A protein and the small-molecule ligand that binds it are described below.
Small molecule (SMILES): N#[N+]C[C@@H]1[C@@H](O)[C@H](O)[C@@H](O)[C@@H]2O[C@H]12

Binding-site contacts:
Ligand atom N1 contacts residue PHE436 of chain 1.B at 3.8 Å.
Ligand atom CAJ contacts residue HIS143 of chain 1.B at 4.0 Å.
Ligand atom CAD contacts residue TYR317 of chain 1.B at 3.5 Å (hydrophobic).
Ligand atom OAE contacts residue GLN42 of chain 1.B at 3.0 Å (h-bond).
Ligand atom OAE contacts residue TRP420 of chain 1.B at 3.0 Å (h-bond).
Ligand atom N1 contacts residue TRP346 of chain 1.B at 3.4 Å.
Ligand atom OAI contacts residue GLU188 of chain 1.B at 3.8 Å.
Ligand atom CAJ contacts residue TRP144 of chain 1.B at 4.0 Å (hydrophobic).
Ligand atom OAF contacts residue GLN42 of chain 1.B at 2.4 Å (h-bond).
Ligand atom CAB contacts residue GLU373 of chain 1.B at 2.8 Å.
Ligand atom OAG contacts residue GLU188 of chain 1.B at 3.7 Å.
Ligand atom OAG contacts residue HIS143 of chain 1.B at 3.2 Å (h-bond).
Ligand atom CAJ contacts residue GLU188 of chain 1.B at 3.8 Å.
Ligand atom CAK contacts residue GLN42 of chain 1.B at 3.6 Å.
Ligand atom OAF contacts residue HIS143 of chain 1.B at 3.1 Å (h-bond).
Ligand atom CAB contacts residue GLU188 of chain 1.B at 3.5 Å.
Ligand atom OAF contacts residue TRP420 of chain 1.B at 3.6 Å.
Ligand atom CAK contacts residue TRP420 of chain 1.B at 3.7 Å (hydrophobic).
Ligand atom CAB contacts residue TYR317 of chain 1.B at 3.9 Å (hydrophobic).
Ligand atom CAH contacts residue TYR317 of chain 1.B at 4.0 Å (hydrophobic).
Ligand atom CAD contacts residue TRP420 of chain 1.B at 3.7 Å (hydrophobic).
Ligand atom OAG contacts residue GLU373 of chain 1.B at 2.8 Å (salt-bridge).
Ligand atom CAC contacts residue TRP420 of chain 1.B at 3.8 Å (hydrophobic).
Ligand atom CAA contacts residue TYR317 of chain 1.B at 3.3 Å (hydrophobic).
Ligand atom CAC contacts residue GLU427 of chain 1.B at 3.5 Å.
Ligand atom OAG contacts residue ASN187 of chain 1.B at 3.0 Å (h-bond).
Ligand atom CAD contacts residue GLU373 of chain 1.B at 3.8 Å.
Ligand atom OAF contacts residue TRP428 of chain 1.B at 2.9 Å (h-bond).
Ligand atom CAC contacts residue TRP428 of chain 1.B at 3.7 Å (hydrophobic).
Ligand atom OAE contacts residue TRP428 of chain 1.B at 3.8 Å.
Ligand atom CAJ contacts residue GLU373 of chain 1.B at 3.3 Å.
Ligand atom CAH contacts residue PHE436 of chain 1.B at 3.6 Å (hydrophobic).
Ligand atom CAK contacts residue TRP428 of chain 1.B at 3.8 Å (hydrophobic).
Ligand atom CAK contacts residue GLU373 of chain 1.B at 3.7 Å.
Ligand atom CAK contacts residue HIS143 of chain 1.B at 4.0 Å.
Ligand atom N1 contacts residue GLU427 of chain 1.B at 2.6 Å (salt-bridge).
Ligand atom CAH contacts residue GLU427 of chain 1.B at 3.2 Å.
Ligand atom OAE contacts residue GLU427 of chain 1.B at 2.5 Å (salt-bridge).
Ligand atom CAA contacts residue GLU373 of chain 1.B at 3.3 Å.
Ligand atom CAD contacts residue GLU427 of chain 1.B at 3.9 Å.

Sequence of chain 1.B:
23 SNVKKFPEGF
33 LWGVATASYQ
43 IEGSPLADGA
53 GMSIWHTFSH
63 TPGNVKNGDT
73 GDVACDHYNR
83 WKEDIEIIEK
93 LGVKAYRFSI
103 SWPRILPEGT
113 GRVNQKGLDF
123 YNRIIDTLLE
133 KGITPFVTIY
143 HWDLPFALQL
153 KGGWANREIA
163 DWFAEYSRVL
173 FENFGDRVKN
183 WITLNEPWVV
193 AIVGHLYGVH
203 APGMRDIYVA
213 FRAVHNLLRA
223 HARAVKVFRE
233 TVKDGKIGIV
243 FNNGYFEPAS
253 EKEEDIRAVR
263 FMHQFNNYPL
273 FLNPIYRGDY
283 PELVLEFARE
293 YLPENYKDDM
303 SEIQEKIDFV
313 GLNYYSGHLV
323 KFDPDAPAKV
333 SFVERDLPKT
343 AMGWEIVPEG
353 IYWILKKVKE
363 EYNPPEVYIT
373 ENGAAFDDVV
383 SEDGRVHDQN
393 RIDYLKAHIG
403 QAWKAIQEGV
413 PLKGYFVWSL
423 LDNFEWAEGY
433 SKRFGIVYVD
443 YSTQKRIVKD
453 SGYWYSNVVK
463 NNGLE